Sequence of chain 1.D:
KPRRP

A small-molecule ligand and the protein it binds are described below.
Small molecule (SMILES): CC[C@H](C)[C@H](NC(=O)[C@@H](N)Cc1ccc(O)cc1)C(=O)N[C@@H](CC(C)C)C(=O)O

Sequence of chain 1.B:
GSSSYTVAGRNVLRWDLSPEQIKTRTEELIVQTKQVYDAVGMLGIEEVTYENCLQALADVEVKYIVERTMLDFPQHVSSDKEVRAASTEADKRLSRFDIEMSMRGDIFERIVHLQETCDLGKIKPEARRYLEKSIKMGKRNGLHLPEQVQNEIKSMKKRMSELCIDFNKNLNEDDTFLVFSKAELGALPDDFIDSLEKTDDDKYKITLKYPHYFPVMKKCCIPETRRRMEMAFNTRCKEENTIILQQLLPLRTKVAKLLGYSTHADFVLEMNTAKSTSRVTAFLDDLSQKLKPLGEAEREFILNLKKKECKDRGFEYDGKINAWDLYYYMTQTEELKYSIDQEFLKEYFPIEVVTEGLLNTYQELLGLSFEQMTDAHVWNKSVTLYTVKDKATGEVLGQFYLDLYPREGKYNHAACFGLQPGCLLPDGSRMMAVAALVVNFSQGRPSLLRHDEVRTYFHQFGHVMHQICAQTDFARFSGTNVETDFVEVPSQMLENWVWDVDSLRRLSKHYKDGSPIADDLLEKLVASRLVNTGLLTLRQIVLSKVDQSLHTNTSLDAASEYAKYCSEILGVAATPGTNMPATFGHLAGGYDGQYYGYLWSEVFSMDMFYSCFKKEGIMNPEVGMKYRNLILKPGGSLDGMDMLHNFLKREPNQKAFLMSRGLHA

Binding-site contacts:
Ligand atom C contacts residue ARG559 of chain 1.B at 3.8 Å.
Ligand atom C contacts residue TYR344 of chain 1.B at 3.4 Å (hydrophobic).
Ligand atom O contacts residue TYR615 of chain 1.B at 3.4 Å (h-bond).
Ligand atom CB contacts residue PHE231 of chain 1.B at 3.7 Å (hydrophobic).
Ligand atom O contacts residue HIS430 of chain 1.B at 3.9 Å.
Ligand atom OH contacts residue ARG475 of chain 1.B at 3.4 Å (salt-bridge).
Ligand atom CD2 contacts residue GLN512 of chain 1.B at 4.2 Å.
Ligand atom N contacts residue TYR618 of chain 1.B at 3.6 Å.
Ligand atom CA contacts residue TYR618 of chain 1.B at 3.8 Å (hydrophobic).
Ligand atom CG2 contacts residue LEU563 of chain 1.B at 3.5 Å (hydrophobic).
Ligand atom C contacts residue TYR615 of chain 1.B at 3.9 Å (hydrophobic).
Ligand atom CG2 contacts residue TYR615 of chain 1.B at 3.4 Å (hydrophobic).
Ligand atom CD1 contacts residue MET600 of chain 1.B at 4.0 Å (hydrophobic).
Ligand atom CB contacts residue TYR618 of chain 1.B at 3.8 Å (hydrophobic).
Ligand atom CA contacts residue HIS606 of chain 1.B at 4.0 Å.
Ligand atom C contacts residue HIS430 of chain 1.B at 4.2 Å.
Ligand atom N contacts residue TYR615 of chain 1.B at 3.2 Å (h-bond).
Ligand atom CA contacts residue TYR615 of chain 1.B at 4.0 Å (hydrophobic).
Ligand atom OXT contacts residue ARG559 of chain 1.B at 3.8 Å.
Ligand atom CE2 contacts residue GLN512 of chain 1.B at 4.0 Å.
Ligand atom OXT contacts residue TYR344 of chain 1.B at 3.4 Å (h-bond).
Ligand atom CB contacts residue TYR615 of chain 1.B at 4.2 Å (hydrophobic).
Ligand atom CD1 contacts residue TYR227 of chain 1.B at 3.5 Å (hydrophobic).
Ligand atom CG2 contacts residue PHE604 of chain 1.B at 3.8 Å (hydrophobic).
Ligand atom CB contacts residue GLN560 of chain 1.B at 3.9 Å.
Ligand atom O contacts residue TYR344 of chain 1.B at 3.0 Å (h-bond).
Ligand atom CD2 contacts residue TYR618 of chain 1.B at 3.9 Å (hydrophobic).
Ligand atom N contacts residue PRO10 of chain 1.D at 4.2 Å.
Ligand atom CB contacts residue TYR615 of chain 1.B at 3.5 Å (hydrophobic).
Ligand atom C contacts residue TYR615 of chain 1.B at 4.1 Å (hydrophobic).
Ligand atom CG1 contacts residue TYR227 of chain 1.B at 3.4 Å (hydrophobic).
Ligand atom O contacts residue GLN560 of chain 1.B at 3.0 Å (h-bond).
Ligand atom CA contacts residue TYR615 of chain 1.B at 3.9 Å (hydrophobic).
Ligand atom O contacts residue ARG559 of chain 1.B at 3.0 Å (salt-bridge).
Ligand atom N contacts residue HIS606 of chain 1.B at 3.8 Å.
Ligand atom CD1 contacts residue GLN560 of chain 1.B at 3.8 Å.
Ligand atom CG contacts residue GLN560 of chain 1.B at 4.2 Å.
Ligand atom O contacts residue LEU563 of chain 1.B at 3.8 Å.
Ligand atom C contacts residue GLN560 of chain 1.B at 4.2 Å.
Ligand atom CD1 contacts residue PHE231 of chain 1.B at 4.2 Å (hydrophobic).